Binding-site contacts:
Ligand atom O5 contacts residue P6G1 of chain 2.H at 4.2 Å.
Ligand atom C5M contacts residue GOL1 of chain 2.U at 3.7 Å.
Ligand atom C4 contacts residue P6G1 of chain 2.H at 3.8 Å.
Ligand atom C5 contacts residue ARG450 of chain 2.A at 4.1 Å.
Ligand atom C4A contacts residue P6G1 of chain 2.H at 4.4 Å.
Ligand atom O8 contacts residue TYR447 of chain 2.A at 4.2 Å.
Ligand atom C8A contacts residue TYR447 of chain 2.A at 3.7 Å (hydrophobic).
Ligand atom C4 contacts residue TYR447 of chain 2.A at 3.5 Å (hydrophobic).
Ligand atom C4A contacts residue TYR447 of chain 2.A at 3.5 Å (hydrophobic).
Ligand atom O7 contacts residue P6G1 of chain 2.H at 3.7 Å.
Ligand atom C7 contacts residue P6G1 of chain 2.H at 3.9 Å.
Ligand atom C3 contacts residue P6G1 of chain 2.H at 3.9 Å.
Ligand atom O5 contacts residue PHE446 of chain 2.A at 4.4 Å.
Ligand atom C3M contacts residue TYR447 of chain 2.A at 3.9 Å (hydrophobic).
Ligand atom C5M contacts residue PHE446 of chain 2.A at 3.8 Å (hydrophobic).
Ligand atom C5M contacts residue GLU424 of chain 2.A at 4.1 Å.
Ligand atom O4 contacts residue P6G1 of chain 2.H at 3.4 Å.
Ligand atom C7M contacts residue P6G1 of chain 2.H at 3.5 Å.
Ligand atom C5 contacts residue P6G1 of chain 2.H at 4.1 Å.
Ligand atom O1 contacts residue TYR447 of chain 2.A at 4.2 Å.
Ligand atom C4 contacts residue ARG450 of chain 2.A at 4.1 Å.
Ligand atom C3 contacts residue TYR447 of chain 2.A at 3.8 Å (hydrophobic).
Ligand atom C3M contacts residue ARG450 of chain 2.A at 4.4 Å.
Ligand atom C5M contacts residue TYR447 of chain 2.A at 4.3 Å (hydrophobic).
Ligand atom C6 contacts residue P6G1 of chain 2.H at 3.9 Å.
Ligand atom O4 contacts residue TYR447 of chain 2.A at 3.9 Å.
Ligand atom O5 contacts residue ARG450 of chain 2.A at 2.9 Å (salt-bridge).
Ligand atom C5 contacts residue TYR447 of chain 2.A at 3.7 Å (hydrophobic).
Ligand atom O5 contacts residue TYR447 of chain 2.A at 4.2 Å.
Ligand atom C7 contacts residue TYR447 of chain 2.A at 3.8 Å (hydrophobic).
Ligand atom C3M contacts residue P6G1 of chain 2.H at 3.6 Å.
Ligand atom O4 contacts residue ARG450 of chain 2.A at 3.0 Å (salt-bridge).
Ligand atom C6 contacts residue TYR447 of chain 2.A at 4.1 Å (hydrophobic).
Ligand atom O7 contacts residue TYR447 of chain 2.A at 4.1 Å.
Ligand atom C9 contacts residue TYR447 of chain 2.A at 4.4 Å (hydrophobic).
Ligand atom C3M contacts residue ILE451 of chain 2.A at 4.2 Å (hydrophobic).
Ligand atom C5M contacts residue ARG450 of chain 2.A at 3.3 Å.
Ligand atom C2 contacts residue TYR447 of chain 2.A at 4.0 Å (hydrophobic).
Ligand atom C8 contacts residue TYR447 of chain 2.A at 3.8 Å (hydrophobic).

Sequence of chain 2.A:
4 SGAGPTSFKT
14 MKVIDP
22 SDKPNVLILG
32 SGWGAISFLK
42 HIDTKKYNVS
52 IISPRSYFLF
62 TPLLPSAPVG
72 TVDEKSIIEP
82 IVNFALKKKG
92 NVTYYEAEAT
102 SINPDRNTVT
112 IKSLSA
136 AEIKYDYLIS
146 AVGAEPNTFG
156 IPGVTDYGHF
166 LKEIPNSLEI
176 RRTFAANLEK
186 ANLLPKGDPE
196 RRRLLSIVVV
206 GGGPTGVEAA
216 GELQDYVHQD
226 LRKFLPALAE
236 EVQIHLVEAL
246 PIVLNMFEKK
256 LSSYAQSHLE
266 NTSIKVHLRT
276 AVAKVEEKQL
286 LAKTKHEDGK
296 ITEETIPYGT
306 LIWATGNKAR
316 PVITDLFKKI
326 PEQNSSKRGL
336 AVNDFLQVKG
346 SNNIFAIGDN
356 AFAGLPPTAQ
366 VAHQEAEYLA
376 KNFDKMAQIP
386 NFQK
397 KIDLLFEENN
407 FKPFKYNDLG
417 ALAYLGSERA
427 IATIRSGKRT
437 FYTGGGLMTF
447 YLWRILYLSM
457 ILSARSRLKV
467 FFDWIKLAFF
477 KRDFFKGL

This small molecule binds to this protein.
Small molecule (SMILES): C/C=C(C)/C=C/C=C[C@H](OC)[C@@H](C)[C@@H](OC)[C@@H](C)CCc1oc2c(O)c(OC)cc(OC)c2c(=O)c1C